The small molecule below binds the protein below.
Small molecule (SMILES): CC(=O)N[C@H]1[C@H](O[C@H]2[C@H](O)[C@@H](NC(C)=O)CO[C@@H]2CO)O[C@H](CO)[C@@H](O[C@@H]2O[C@H](CO)[C@@H](O)[C@H](O)[C@@H]2O)[C@@H]1O

Binding-site contacts:
Ligand atom C5 contacts residue SER491 of chain 1.A at 4.1 Å.
Ligand atom O5 contacts residue SER491 of chain 1.A at 4.0 Å.
Ligand atom O6 contacts residue LEU468 of chain 1.A at 3.9 Å.
Ligand atom C6 contacts residue LEU468 of chain 1.A at 4.0 Å (hydrophobic).
Ligand atom N2 contacts residue ASP514 of chain 1.A at 2.7 Å (salt-bridge).
Ligand atom O5 contacts residue ASP465 of chain 1.A at 4.2 Å.
Ligand atom C6 contacts residue SER467 of chain 1.A at 3.6 Å.
Ligand atom O7 contacts residue ASN489 of chain 1.A at 3.3 Å (h-bond).
Ligand atom C1 contacts residue ASN489 of chain 1.A at 1.4 Å.
Ligand atom C3 contacts residue ASN489 of chain 1.A at 3.7 Å.
Ligand atom N2 contacts residue ASN489 of chain 1.A at 2.7 Å (h-bond).
Ligand atom C6 contacts residue SER491 of chain 1.A at 4.5 Å.
Ligand atom C1 contacts residue ASP514 of chain 1.A at 3.4 Å.
Ligand atom C7 contacts residue LYS454 of chain 1.A at 3.7 Å.
Ligand atom C8 contacts residue ASP514 of chain 1.A at 3.7 Å.
Ligand atom C1 contacts residue ASP465 of chain 1.A at 4.3 Å.
Ligand atom O6 contacts residue SER404 of chain 1.A at 3.8 Å.
Ligand atom C8 contacts residue CYS457 of chain 1.A at 3.8 Å (hydrophobic).
Ligand atom O5 contacts residue ASN489 of chain 1.A at 2.4 Å (h-bond).
Ligand atom C4 contacts residue ASN489 of chain 1.A at 4.1 Å.
Ligand atom C8 contacts residue LYS454 of chain 1.A at 3.6 Å.
Ligand atom O7 contacts residue ILE453 of chain 1.A at 3.7 Å.
Ligand atom C8 contacts residue ASN489 of chain 1.A at 4.4 Å.
Ligand atom C8 contacts residue TYR512 of chain 1.A at 3.9 Å (hydrophobic).
Ligand atom C5 contacts residue SER467 of chain 1.A at 4.0 Å.
Ligand atom C1 contacts residue SER491 of chain 1.A at 4.0 Å.
Ligand atom C6 contacts residue ARG450 of chain 1.A at 4.4 Å.
Ligand atom C2 contacts residue ASP514 of chain 1.A at 3.5 Å.
Ligand atom C3 contacts residue ASP514 of chain 1.A at 4.0 Å.
Ligand atom O5 contacts residue SER467 of chain 1.A at 3.2 Å.
Ligand atom C7 contacts residue ASP514 of chain 1.A at 3.6 Å.
Ligand atom C5 contacts residue ARG450 of chain 1.A at 4.3 Å.
Ligand atom C5 contacts residue ASN489 of chain 1.A at 3.7 Å.
Ligand atom O4 contacts residue ARG450 of chain 1.A at 4.4 Å.
Ligand atom O6 contacts residue SER467 of chain 1.A at 3.2 Å (h-bond).
Ligand atom O7 contacts residue LYS454 of chain 1.A at 3.3 Å (salt-bridge).
Ligand atom C7 contacts residue ASN489 of chain 1.A at 3.2 Å.
Ligand atom C8 contacts residue LEU468 of chain 1.A at 4.4 Å (hydrophobic).
Ligand atom C2 contacts residue ASN489 of chain 1.A at 2.2 Å.
Ligand atom C1 contacts residue SER467 of chain 1.A at 3.9 Å.

Sequence of chain 1.A:
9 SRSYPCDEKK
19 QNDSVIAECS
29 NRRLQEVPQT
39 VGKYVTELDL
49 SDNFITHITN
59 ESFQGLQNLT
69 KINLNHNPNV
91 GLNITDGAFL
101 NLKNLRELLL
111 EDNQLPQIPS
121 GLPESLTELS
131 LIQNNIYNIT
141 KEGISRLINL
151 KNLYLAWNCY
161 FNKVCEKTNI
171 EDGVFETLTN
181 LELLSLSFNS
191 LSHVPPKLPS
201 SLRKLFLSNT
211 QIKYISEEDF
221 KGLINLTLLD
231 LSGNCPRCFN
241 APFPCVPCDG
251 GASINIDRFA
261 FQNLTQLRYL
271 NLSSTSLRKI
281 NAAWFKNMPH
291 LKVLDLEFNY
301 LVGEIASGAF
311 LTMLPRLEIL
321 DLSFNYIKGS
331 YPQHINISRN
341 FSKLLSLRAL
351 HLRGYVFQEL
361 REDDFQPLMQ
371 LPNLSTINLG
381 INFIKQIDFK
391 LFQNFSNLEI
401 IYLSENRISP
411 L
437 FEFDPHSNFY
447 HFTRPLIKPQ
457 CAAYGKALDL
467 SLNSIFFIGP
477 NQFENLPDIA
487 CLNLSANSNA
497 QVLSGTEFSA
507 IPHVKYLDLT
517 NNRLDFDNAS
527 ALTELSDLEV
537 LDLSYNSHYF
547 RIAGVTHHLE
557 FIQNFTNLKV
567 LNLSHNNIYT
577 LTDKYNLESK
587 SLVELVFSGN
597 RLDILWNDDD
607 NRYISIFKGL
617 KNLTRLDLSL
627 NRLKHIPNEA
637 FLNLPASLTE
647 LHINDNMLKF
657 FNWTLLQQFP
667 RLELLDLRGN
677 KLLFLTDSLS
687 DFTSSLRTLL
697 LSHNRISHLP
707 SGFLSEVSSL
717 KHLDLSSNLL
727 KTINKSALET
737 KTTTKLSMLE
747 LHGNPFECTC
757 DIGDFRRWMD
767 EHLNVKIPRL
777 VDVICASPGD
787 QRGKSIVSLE